Binding-site contacts:
Ligand atom N2 contacts residue ASN154 of chain 56.A at 2.9 Å (h-bond).
Ligand atom C1 contacts residue ASN154 of chain 56.A at 1.4 Å.
Ligand atom C5 contacts residue ASN154 of chain 56.A at 3.6 Å.
Ligand atom C1 contacts residue HIS104 of chain 56.B at 3.7 Å.
Ligand atom C4 contacts residue HIS104 of chain 56.B at 4.5 Å.
Ligand atom C7 contacts residue ASN154 of chain 56.A at 3.4 Å.
Ligand atom C4 contacts residue ASN154 of chain 56.A at 4.2 Å.
Ligand atom C6 contacts residue HIS104 of chain 56.B at 3.5 Å.
Ligand atom O5 contacts residue HIS104 of chain 56.B at 3.1 Å.
Ligand atom C2 contacts residue ASN154 of chain 56.A at 2.4 Å.
Ligand atom C3 contacts residue ASN154 of chain 56.A at 3.8 Å.
Ligand atom O5 contacts residue ASN154 of chain 56.A at 2.3 Å (h-bond).
Ligand atom O7 contacts residue ASN154 of chain 56.A at 3.4 Å (h-bond).
Ligand atom C6 contacts residue VAL250 of chain 56.B at 4.3 Å (hydrophobic).
Ligand atom C8 contacts residue ASN154 of chain 56.A at 3.7 Å.
Ligand atom C8 contacts residue HIS104 of chain 56.B at 4.5 Å.
Ligand atom C5 contacts residue HIS104 of chain 56.B at 3.2 Å.

This small molecule binds to this protein.
Small molecule (SMILES): CC(=O)N[C@H]1[C@H](O[C@H]2[C@H](O)[C@@H](NC(C)=O)CO[C@@H]2CO[C@@H]2O[C@@H](C)[C@@H](O)[C@@H](O)[C@@H]2O)O[C@H](CO)[C@@H](O)[C@@H]1O

Sequence of chain 56.B:
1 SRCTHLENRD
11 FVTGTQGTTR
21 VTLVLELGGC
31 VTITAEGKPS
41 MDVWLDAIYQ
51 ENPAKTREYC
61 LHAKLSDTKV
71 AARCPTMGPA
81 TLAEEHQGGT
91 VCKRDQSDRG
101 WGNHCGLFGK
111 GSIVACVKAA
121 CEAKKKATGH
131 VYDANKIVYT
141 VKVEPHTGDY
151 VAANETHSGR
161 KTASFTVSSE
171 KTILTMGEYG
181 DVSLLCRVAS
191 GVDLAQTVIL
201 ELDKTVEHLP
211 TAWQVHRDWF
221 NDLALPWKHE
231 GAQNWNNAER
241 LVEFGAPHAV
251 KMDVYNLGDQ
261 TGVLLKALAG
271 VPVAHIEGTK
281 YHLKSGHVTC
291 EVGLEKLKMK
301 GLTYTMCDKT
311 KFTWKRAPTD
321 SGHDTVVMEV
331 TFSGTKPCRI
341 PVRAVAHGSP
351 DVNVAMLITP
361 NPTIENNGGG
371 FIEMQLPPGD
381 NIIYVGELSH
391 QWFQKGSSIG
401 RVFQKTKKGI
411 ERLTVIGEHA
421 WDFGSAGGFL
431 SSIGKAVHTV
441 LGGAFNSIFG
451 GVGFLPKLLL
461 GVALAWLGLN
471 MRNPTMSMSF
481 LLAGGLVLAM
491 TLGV

Sequence of chain 56.A:
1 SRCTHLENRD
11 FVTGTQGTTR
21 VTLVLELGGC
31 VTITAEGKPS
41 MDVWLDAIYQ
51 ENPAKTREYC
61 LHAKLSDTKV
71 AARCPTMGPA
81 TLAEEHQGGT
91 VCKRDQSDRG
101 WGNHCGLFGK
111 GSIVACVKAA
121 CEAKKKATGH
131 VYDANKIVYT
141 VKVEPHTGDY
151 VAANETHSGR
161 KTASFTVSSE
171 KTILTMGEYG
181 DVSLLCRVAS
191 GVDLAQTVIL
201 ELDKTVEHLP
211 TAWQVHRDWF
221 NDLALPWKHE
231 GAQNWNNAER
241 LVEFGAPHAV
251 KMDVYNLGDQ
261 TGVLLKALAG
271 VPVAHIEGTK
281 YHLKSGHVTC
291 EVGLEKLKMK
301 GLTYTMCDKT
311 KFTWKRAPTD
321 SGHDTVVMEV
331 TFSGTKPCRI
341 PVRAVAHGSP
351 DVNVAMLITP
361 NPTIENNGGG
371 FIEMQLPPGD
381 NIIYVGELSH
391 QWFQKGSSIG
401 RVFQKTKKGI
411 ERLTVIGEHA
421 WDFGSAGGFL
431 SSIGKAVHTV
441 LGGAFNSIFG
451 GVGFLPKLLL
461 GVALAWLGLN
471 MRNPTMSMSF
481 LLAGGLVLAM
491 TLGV